Sequence of chain 1.Q:
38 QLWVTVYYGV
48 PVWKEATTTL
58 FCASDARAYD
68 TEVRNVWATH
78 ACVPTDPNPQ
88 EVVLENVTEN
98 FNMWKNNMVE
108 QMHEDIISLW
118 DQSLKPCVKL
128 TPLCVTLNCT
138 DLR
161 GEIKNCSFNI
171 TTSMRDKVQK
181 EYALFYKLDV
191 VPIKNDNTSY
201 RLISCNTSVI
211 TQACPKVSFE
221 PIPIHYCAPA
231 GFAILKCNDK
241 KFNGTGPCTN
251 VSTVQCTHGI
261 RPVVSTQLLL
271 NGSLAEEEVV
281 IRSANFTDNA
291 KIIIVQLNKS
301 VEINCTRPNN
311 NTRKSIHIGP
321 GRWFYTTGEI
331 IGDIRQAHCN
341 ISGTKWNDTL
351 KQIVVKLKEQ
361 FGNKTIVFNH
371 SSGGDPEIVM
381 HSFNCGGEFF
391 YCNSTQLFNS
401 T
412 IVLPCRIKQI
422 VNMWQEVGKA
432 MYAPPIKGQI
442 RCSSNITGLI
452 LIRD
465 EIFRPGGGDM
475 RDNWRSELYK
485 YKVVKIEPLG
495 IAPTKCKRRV

A protein and the small-molecule ligand that binds it are described below.
Small molecule (SMILES): CC(=O)N[C@H]1[C@H](O[C@H]2[C@H](O)[C@@H](NC(C)=O)CO[C@@H]2CO)O[C@H](CO)[C@@H](O[C@@H]2O[C@H](CO)[C@@H](O)[C@H](O)[C@@H]2O)[C@@H]1O

Binding-site contacts:
Ligand atom O3 contacts residue HIS338 of chain 1.Q at 4.1 Å.
Ligand atom C2 contacts residue ASN340 of chain 1.Q at 2.5 Å.
Ligand atom O7 contacts residue ASN340 of chain 1.Q at 3.4 Å (h-bond).
Ligand atom C4 contacts residue ASN340 of chain 1.Q at 4.2 Å.
Ligand atom C7 contacts residue ASN304 of chain 1.Q at 4.3 Å.
Ligand atom C7 contacts residue HIS338 of chain 1.Q at 3.9 Å.
Ligand atom C8 contacts residue ASN304 of chain 1.Q at 3.4 Å.
Ligand atom C1 contacts residue ASN340 of chain 1.Q at 1.5 Å.
Ligand atom C7 contacts residue ASN340 of chain 1.Q at 3.2 Å.
Ligand atom C3 contacts residue HIS338 of chain 1.Q at 3.8 Å.
Ligand atom C3 contacts residue ASN340 of chain 1.Q at 3.8 Å.
Ligand atom N2 contacts residue HIS338 of chain 1.Q at 3.1 Å (h-bond).
Ligand atom O5 contacts residue ASN340 of chain 1.Q at 2.4 Å (h-bond).
Ligand atom O7 contacts residue ASN304 of chain 1.Q at 4.4 Å.
Ligand atom C8 contacts residue THR306 of chain 1.Q at 3.6 Å.
Ligand atom C5 contacts residue ASN340 of chain 1.Q at 3.7 Å.
Ligand atom C1 contacts residue HIS338 of chain 1.Q at 4.4 Å.
Ligand atom C1 contacts residue VAL413 of chain 1.Q at 3.8 Å (hydrophobic).
Ligand atom N2 contacts residue ASN340 of chain 1.Q at 2.9 Å (h-bond).
Ligand atom C8 contacts residue HIS338 of chain 1.Q at 3.8 Å.
Ligand atom C8 contacts residue ASN340 of chain 1.Q at 3.5 Å.
Ligand atom C2 contacts residue HIS338 of chain 1.Q at 4.0 Å.
Ligand atom O5 contacts residue VAL413 of chain 1.Q at 3.9 Å.